Sequence of chain 26.C:
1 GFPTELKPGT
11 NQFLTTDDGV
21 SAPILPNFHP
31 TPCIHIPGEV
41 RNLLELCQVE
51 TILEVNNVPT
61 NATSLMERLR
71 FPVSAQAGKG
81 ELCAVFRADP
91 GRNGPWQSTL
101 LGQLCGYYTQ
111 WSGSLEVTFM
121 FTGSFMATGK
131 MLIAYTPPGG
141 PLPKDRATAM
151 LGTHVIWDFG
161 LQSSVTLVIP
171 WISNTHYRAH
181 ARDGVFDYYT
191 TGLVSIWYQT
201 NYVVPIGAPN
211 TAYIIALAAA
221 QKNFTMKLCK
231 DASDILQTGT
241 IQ

Binding-site contacts:
Ligand atom CAA contacts residue PRO177 of chain 26.A at 3.2 Å (hydrophobic).
Ligand atom CAN contacts residue ILE111 of chain 26.A at 3.6 Å (hydrophobic).
Ligand atom CAI contacts residue PHE135 of chain 26.A at 3.7 Å (hydrophobic).
Ligand atom CAS contacts residue ASN228 of chain 26.A at 3.8 Å.
Ligand atom CAM contacts residue PRO177 of chain 26.A at 3.7 Å (hydrophobic).
Ligand atom CAN contacts residue PHE135 of chain 26.A at 3.7 Å (hydrophobic).
Ligand atom CAK contacts residue PHE135 of chain 26.A at 3.7 Å (hydrophobic).
Ligand atom NAT contacts residue PHE155 of chain 26.A at 3.9 Å.
Ligand atom NBC contacts residue TRP203 of chain 26.A at 3.8 Å.
Ligand atom NBD contacts residue TRP203 of chain 26.A at 3.2 Å.
Ligand atom CAL contacts residue PHE155 of chain 26.A at 3.7 Å (hydrophobic).
Ligand atom CAR contacts residue TYR201 of chain 26.A at 3.4 Å (hydrophobic).
Ligand atom CAS contacts residue TYR201 of chain 26.A at 3.6 Å (hydrophobic).
Ligand atom OAW contacts residue MET195 of chain 26.A at 3.2 Å.
Ligand atom CAM contacts residue PHE155 of chain 26.A at 3.8 Å (hydrophobic).
Ligand atom CAG contacts residue TRP203 of chain 26.A at 3.7 Å (hydrophobic).
Ligand atom CAA contacts residue VAL179 of chain 26.A at 3.4 Å (hydrophobic).
Ligand atom CAA contacts residue TYR153 of chain 26.A at 3.9 Å (hydrophobic).
Ligand atom CAH contacts residue ASP112 of chain 26.A at 3.4 Å.
Ligand atom CAS contacts residue TRP203 of chain 26.A at 3.4 Å (hydrophobic).
Ligand atom CAE contacts residue GLN202 of chain 26.A at 3.4 Å.
Ligand atom CAO contacts residue ILE111 of chain 26.A at 3.8 Å (hydrophobic).
Ligand atom OAC contacts residue TRP203 of chain 26.A at 3.9 Å.
Ligand atom CAJ contacts residue ILE24 of chain 26.C at 3.9 Å (hydrophobic).
Ligand atom CAD contacts residue PHE137 of chain 26.A at 3.8 Å (hydrophobic).
Ligand atom CAF contacts residue THR114 of chain 26.A at 3.6 Å.
Ligand atom OAC contacts residue ASP112 of chain 26.A at 3.7 Å.
Ligand atom CAE contacts residue ASN228 of chain 26.A at 3.4 Å.
Ligand atom CAG contacts residue ASN228 of chain 26.A at 3.2 Å.
Ligand atom CAJ contacts residue PHE155 of chain 26.A at 3.7 Å (hydrophobic).
Ligand atom CAG contacts residue GLN202 of chain 26.A at 3.4 Å.
Ligand atom CBA contacts residue ASN228 of chain 26.A at 3.7 Å.
Ligand atom CAF contacts residue ASP112 of chain 26.A at 3.6 Å.
Ligand atom CAA contacts residue SER178 of chain 26.A at 3.5 Å.
Ligand atom OAC contacts residue ILE113 of chain 26.A at 3.3 Å (h-bond).
Ligand atom CBA contacts residue TRP203 of chain 26.A at 3.5 Å (hydrophobic).
Ligand atom CAI contacts residue VAL192 of chain 26.A at 3.8 Å (hydrophobic).
Ligand atom CAX contacts residue TRP203 of chain 26.A at 3.5 Å (hydrophobic).
Ligand atom CAH contacts residue THR114 of chain 26.A at 3.8 Å.
Ligand atom NBD contacts residue ASN228 of chain 26.A at 3.9 Å.

Sequence of chain 27.C:
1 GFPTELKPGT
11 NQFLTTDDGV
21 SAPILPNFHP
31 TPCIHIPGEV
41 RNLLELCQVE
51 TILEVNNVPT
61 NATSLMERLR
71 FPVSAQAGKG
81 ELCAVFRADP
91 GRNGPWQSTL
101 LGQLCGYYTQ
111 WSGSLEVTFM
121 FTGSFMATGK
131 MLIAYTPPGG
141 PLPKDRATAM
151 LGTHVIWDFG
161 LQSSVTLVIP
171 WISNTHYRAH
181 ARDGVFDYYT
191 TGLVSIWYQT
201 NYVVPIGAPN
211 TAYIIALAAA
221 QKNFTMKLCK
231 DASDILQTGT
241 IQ

Sequence of chain 26.A:
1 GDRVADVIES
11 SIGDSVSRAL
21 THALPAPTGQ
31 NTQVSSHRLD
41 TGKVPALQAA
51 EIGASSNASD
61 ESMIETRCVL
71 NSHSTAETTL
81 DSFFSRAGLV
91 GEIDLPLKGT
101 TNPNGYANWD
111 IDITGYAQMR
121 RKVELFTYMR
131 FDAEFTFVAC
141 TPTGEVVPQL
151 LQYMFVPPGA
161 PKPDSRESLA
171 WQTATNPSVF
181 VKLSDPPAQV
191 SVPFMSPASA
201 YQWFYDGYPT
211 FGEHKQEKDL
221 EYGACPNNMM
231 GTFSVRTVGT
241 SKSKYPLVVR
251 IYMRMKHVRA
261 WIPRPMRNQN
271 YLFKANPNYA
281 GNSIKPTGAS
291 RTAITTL

A small-molecule ligand and the protein it binds are described below.
Small molecule (SMILES): CCO/N=C/c1ccc(OCC[C@@H](C)CCN2CCN(c3ccncc3)C2=O)cc1